Sequence of chain 1.B:
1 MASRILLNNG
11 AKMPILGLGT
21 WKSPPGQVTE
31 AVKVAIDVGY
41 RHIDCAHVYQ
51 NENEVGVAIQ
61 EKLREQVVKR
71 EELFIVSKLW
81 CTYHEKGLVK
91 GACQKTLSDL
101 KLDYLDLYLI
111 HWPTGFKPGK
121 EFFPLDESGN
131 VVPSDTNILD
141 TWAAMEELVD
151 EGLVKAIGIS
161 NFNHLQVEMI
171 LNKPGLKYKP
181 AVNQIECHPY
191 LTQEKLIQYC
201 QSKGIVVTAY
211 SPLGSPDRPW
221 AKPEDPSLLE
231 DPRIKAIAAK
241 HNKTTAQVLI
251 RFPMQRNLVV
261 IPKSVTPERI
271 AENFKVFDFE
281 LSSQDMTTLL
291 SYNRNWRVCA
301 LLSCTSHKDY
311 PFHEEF

This protein binds this small molecule.
Small molecule (SMILES): O=C(O)Cn1ccc(=O)n(Cc2ccc(Cl)c([N+](=O)[O-])c2)c1=O

Binding-site contacts:
Ligand atom C1 contacts residue TRP112 of chain 1.B at 3.5 Å (hydrophobic).
Ligand atom C6 contacts residue TRP220 of chain 1.B at 3.5 Å (hydrophobic).
Ligand atom O4 contacts residue CYS299 of chain 1.B at 3.2 Å (h-bond).
Ligand atom O4 contacts residue TRP112 of chain 1.B at 3.4 Å.
Ligand atom O17 contacts residue CYS304 of chain 1.B at 3.5 Å.
Ligand atom O9 contacts residue HIS111 of chain 1.B at 3.1 Å (h-bond).
Ligand atom C7 contacts residue LEU301 of chain 1.B at 3.6 Å (hydrophobic).
Ligand atom O18 contacts residue TYR310 of chain 1.B at 3.5 Å.
Ligand atom O14 contacts residue TYR49 of chain 1.B at 2.7 Å (h-bond).
Ligand atom C11 contacts residue TYR49 of chain 1.B at 3.7 Å (hydrophobic).
Ligand atom O9 contacts residue TRP112 of chain 1.B at 3.0 Å (h-bond).
Ligand atom O17 contacts residue TRP112 of chain 1.B at 3.5 Å.
Ligand atom O18 contacts residue LEU301 of chain 1.B at 2.9 Å (h-bond).
Ligand atom O14 contacts residue NAP1 of chain 1.E at 3.0 Å.
Ligand atom O21 contacts residue PHE123 of chain 1.B at 3.4 Å.
Ligand atom O14 contacts residue HIS111 of chain 1.B at 2.7 Å (h-bond).
Ligand atom N2 contacts residue TRP21 of chain 1.B at 3.5 Å.
Ligand atom O17 contacts residue TYR310 of chain 1.B at 3.5 Å.
Ligand atom C6 contacts residue PHE123 of chain 1.B at 3.7 Å (hydrophobic).
Ligand atom C3 contacts residue TRP220 of chain 1.B at 3.7 Å (hydrophobic).
Ligand atom C11 contacts residue HIS111 of chain 1.B at 3.2 Å.
Ligand atom C10 contacts residue TRP112 of chain 1.B at 3.4 Å (hydrophobic).
Ligand atom C11 contacts residue NAP1 of chain 1.E at 3.5 Å.
Ligand atom C7 contacts residue TRP112 of chain 1.B at 3.4 Å (hydrophobic).
Ligand atom N5 contacts residue TRP220 of chain 1.B at 3.5 Å.
Ligand atom C8 contacts residue TRP112 of chain 1.B at 3.4 Å (hydrophobic).
Ligand atom C1 contacts residue LEU301 of chain 1.B at 3.6 Å (hydrophobic).
Ligand atom O9 contacts residue NAP1 of chain 1.E at 3.6 Å.
Ligand atom CL contacts residue PHE116 of chain 1.B at 3.7 Å.
Ligand atom O18 contacts residue ALA300 of chain 1.B at 3.3 Å.
Ligand atom C15 contacts residue TRP112 of chain 1.B at 3.5 Å (hydrophobic).
Ligand atom N16 contacts residue TRP112 of chain 1.B at 3.4 Å.
Ligand atom O21 contacts residue TRP220 of chain 1.B at 3.6 Å.
Ligand atom C13 contacts residue TRP21 of chain 1.B at 3.4 Å (hydrophobic).
Ligand atom C22 contacts residue TRP21 of chain 1.B at 3.4 Å (hydrophobic).
Ligand atom C23 contacts residue PHE123 of chain 1.B at 3.7 Å (hydrophobic).
Ligand atom C19 contacts residue TRP112 of chain 1.B at 3.4 Å (hydrophobic).
Ligand atom O21 contacts residue LEU301 of chain 1.B at 3.3 Å.
Ligand atom CL contacts residue TRP112 of chain 1.B at 3.6 Å.
Ligand atom CL contacts residue THR114 of chain 1.B at 2.9 Å.